Binding-site contacts:
Ligand atom O2 contacts residue LEU56 of chain 2.A at 3.4 Å.
Ligand atom C6 contacts residue VAL70 of chain 2.A at 3.5 Å (hydrophobic).
Ligand atom C32 contacts residue LYS50 of chain 2.A at 3.7 Å.
Ligand atom C2 contacts residue LEU76 of chain 2.A at 3.8 Å (hydrophobic).
Ligand atom C18 contacts residue ALA54 of chain 1.B at 3.8 Å (hydrophobic).
Ligand atom C22 contacts residue ALA51 of chain 2.A at 3.3 Å (hydrophobic).
Ligand atom O2 contacts residue ILE53 of chain 2.A at 3.4 Å.
Ligand atom C24 contacts residue ALA189 of chain 1.A at 3.5 Å (hydrophobic).
Ligand atom C11 contacts residue ALA51 of chain 2.A at 3.3 Å (hydrophobic).
Ligand atom C31 contacts residue LYS50 of chain 2.A at 3.5 Å.
Ligand atom C24 contacts residue THR46 of chain 2.A at 3.7 Å.
Ligand atom O5 contacts residue ASP187 of chain 1.A at 2.5 Å (salt-bridge).
Ligand atom C9 contacts residue GLY52 of chain 2.A at 3.7 Å.
Ligand atom O1 contacts residue LEU76 of chain 2.A at 3.5 Å.
Ligand atom C19 contacts residue ASP187 of chain 1.A at 3.5 Å.
Ligand atom C30 contacts residue LEU56 of chain 2.A at 3.7 Å (hydrophobic).
Ligand atom O5 contacts residue ILE190 of chain 1.A at 3.6 Å.
Ligand atom C14 contacts residue HIS55 of chain 1.B at 3.4 Å.
Ligand atom C19 contacts residue ILE190 of chain 1.A at 3.7 Å (hydrophobic).
Ligand atom O5 contacts residue ALA189 of chain 1.A at 3.6 Å.
Ligand atom C23 contacts residue GLY52 of chain 1.B at 3.7 Å.
Ligand atom C1 contacts residue LEU76 of chain 2.A at 3.7 Å (hydrophobic).
Ligand atom C28 contacts residue LEU73 of chain 2.A at 3.6 Å (hydrophobic).
Ligand atom O3 contacts residue ALA47 of chain 2.A at 3.2 Å.
Ligand atom C9 contacts residue ALA51 of chain 2.A at 3.4 Å (hydrophobic).
Ligand atom C20 contacts residue ILE190 of chain 1.A at 3.3 Å (hydrophobic).
Ligand atom O4 contacts residue HIS55 of chain 1.B at 3.5 Å.
Ligand atom C10 contacts residue ALA51 of chain 2.A at 3.7 Å (hydrophobic).
Ligand atom N2 contacts residue ALA51 of chain 2.A at 3.2 Å (h-bond).
Ligand atom O2 contacts residue GLY52 of chain 2.A at 3.0 Å (h-bond).
Ligand atom C8 contacts residue ALA51 of chain 2.A at 3.3 Å (hydrophobic).
Ligand atom C18 contacts residue HIS55 of chain 1.B at 3.6 Å.
Ligand atom N1 contacts residue ALA51 of chain 2.A at 3.5 Å (h-bond).
Ligand atom C18 contacts residue ASP187 of chain 1.A at 3.7 Å.
Ligand atom C12 contacts residue ALA51 of chain 2.A at 3.8 Å (hydrophobic).
Ligand atom C17 contacts residue HIS55 of chain 1.B at 3.6 Å.
Ligand atom O5 contacts residue GLY52 of chain 1.B at 3.4 Å.
Ligand atom C21 contacts residue ALA43 of chain 2.A at 3.6 Å (hydrophobic).
Ligand atom C30 contacts residue LYS50 of chain 2.A at 3.5 Å.
Ligand atom O1 contacts residue LYS71 of chain 2.A at 2.9 Å (salt-bridge).

Sequence of chain 1.A:
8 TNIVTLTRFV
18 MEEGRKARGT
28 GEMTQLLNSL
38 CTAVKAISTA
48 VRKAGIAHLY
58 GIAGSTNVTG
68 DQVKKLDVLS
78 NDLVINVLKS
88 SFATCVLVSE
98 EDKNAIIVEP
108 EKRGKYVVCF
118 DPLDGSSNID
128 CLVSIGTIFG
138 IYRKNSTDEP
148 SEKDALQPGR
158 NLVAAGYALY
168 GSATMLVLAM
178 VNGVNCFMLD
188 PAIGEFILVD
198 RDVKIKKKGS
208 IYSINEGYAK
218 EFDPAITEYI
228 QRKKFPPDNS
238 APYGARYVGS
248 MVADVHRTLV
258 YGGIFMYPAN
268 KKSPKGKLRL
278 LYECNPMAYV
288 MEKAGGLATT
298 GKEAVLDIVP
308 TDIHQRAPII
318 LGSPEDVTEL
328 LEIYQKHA

Sequence of chain 1.B:
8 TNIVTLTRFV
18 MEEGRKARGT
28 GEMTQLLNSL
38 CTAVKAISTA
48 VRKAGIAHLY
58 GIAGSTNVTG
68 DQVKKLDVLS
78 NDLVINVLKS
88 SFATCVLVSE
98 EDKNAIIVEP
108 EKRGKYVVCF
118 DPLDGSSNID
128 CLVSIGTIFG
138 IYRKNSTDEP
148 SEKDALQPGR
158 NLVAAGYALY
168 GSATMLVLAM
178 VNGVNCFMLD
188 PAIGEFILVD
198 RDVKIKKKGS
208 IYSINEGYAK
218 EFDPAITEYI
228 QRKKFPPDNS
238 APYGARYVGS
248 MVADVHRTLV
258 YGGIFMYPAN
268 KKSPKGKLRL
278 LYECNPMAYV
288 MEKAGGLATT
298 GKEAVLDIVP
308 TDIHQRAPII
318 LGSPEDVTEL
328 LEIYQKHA

Sequence of chain 2.A:
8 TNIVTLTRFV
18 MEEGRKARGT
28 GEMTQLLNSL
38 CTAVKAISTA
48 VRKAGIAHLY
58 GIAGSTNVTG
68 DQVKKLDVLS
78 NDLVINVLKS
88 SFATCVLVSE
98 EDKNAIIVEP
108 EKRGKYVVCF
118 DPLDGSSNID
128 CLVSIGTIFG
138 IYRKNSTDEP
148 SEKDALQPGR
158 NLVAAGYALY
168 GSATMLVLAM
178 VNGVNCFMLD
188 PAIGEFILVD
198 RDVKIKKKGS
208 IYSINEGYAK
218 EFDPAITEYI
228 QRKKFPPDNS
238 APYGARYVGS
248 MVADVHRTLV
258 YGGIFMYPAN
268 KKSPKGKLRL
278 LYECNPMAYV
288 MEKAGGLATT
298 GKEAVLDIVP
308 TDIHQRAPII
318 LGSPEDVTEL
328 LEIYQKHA

This protein binds this small molecule.
Small molecule (SMILES): CCC[C@@H](C(=O)NCCc1ccc(O)cc1)[N+]1=C([O-])[C@@H]2Cc3ccccc3CN2C(=O)[C@@H]1Cc1ccc(O)cc1